Sequence of chain 1.C:
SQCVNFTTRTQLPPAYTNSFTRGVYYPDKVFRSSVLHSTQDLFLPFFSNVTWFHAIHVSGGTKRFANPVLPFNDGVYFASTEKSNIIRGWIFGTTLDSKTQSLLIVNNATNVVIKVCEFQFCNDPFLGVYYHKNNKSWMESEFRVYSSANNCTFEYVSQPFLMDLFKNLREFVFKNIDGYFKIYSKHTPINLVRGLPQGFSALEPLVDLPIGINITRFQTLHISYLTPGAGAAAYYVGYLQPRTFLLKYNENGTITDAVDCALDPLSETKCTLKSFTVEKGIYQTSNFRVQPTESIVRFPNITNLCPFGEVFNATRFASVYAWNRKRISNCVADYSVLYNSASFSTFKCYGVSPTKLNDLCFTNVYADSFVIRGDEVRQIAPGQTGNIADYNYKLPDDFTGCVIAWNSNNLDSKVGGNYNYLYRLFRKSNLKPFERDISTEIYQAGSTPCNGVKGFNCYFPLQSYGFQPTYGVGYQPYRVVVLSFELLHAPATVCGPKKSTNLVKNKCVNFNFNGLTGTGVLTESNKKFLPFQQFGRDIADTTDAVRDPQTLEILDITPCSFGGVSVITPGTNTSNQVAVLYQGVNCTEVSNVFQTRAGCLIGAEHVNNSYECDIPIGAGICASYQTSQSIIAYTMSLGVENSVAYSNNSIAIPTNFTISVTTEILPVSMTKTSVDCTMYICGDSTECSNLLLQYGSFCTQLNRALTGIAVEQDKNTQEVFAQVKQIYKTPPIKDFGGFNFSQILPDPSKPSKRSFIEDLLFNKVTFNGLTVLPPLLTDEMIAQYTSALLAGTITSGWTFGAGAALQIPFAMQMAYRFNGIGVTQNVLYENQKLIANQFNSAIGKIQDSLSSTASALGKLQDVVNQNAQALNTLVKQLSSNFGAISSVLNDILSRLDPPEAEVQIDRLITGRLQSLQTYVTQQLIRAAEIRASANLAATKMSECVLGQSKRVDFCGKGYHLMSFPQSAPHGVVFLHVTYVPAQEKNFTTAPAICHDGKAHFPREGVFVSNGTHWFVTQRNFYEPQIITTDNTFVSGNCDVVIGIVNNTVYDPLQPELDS

Binding-site contacts:
Ligand atom C3 contacts residue ASN61 of chain 1.C at 3.8 Å.
Ligand atom C1 contacts residue ASN61 of chain 1.C at 1.4 Å.
Ligand atom O5 contacts residue ASN61 of chain 1.C at 2.4 Å (h-bond).
Ligand atom C5 contacts residue TYR28 of chain 1.C at 3.8 Å (hydrophobic).
Ligand atom C4 contacts residue ASN61 of chain 1.C at 4.2 Å.
Ligand atom C7 contacts residue ASN61 of chain 1.C at 3.8 Å.
Ligand atom C5 contacts residue ASN61 of chain 1.C at 3.7 Å.
Ligand atom O6 contacts residue TYR28 of chain 1.C at 3.5 Å.
Ligand atom C2 contacts residue ASN61 of chain 1.C at 2.4 Å.
Ligand atom O7 contacts residue ASN61 of chain 1.C at 4.2 Å.
Ligand atom C6 contacts residue TYR28 of chain 1.C at 3.6 Å (hydrophobic).
Ligand atom O5 contacts residue TYR28 of chain 1.C at 4.1 Å.
Ligand atom N2 contacts residue ASN61 of chain 1.C at 2.9 Å (h-bond).

This small molecule binds to this protein.
Small molecule (SMILES): CC(=O)N[C@@H]1[C@@H](O)[C@H](O)[C@@H](CO)O[C@H]1O